Binding-site contacts:
Ligand atom O4 contacts residue SER355 of chain 1.A at 3.5 Å.
Ligand atom C4 contacts residue GLU447 of chain 1.A at 4.3 Å.
Ligand atom C1 contacts residue SER452 of chain 1.A at 4.1 Å.
Ligand atom O6 contacts residue TRP448 of chain 1.A at 3.2 Å (h-bond).
Ligand atom C5 contacts residue ILE352 of chain 1.A at 3.9 Å (hydrophobic).
Ligand atom C5 contacts residue SER355 of chain 1.A at 4.3 Å.
Ligand atom O5 contacts residue TRP448 of chain 1.A at 3.3 Å.
Ligand atom O3 contacts residue ASP490 of chain 1.A at 4.4 Å.
Ligand atom O5 contacts residue ILE352 of chain 1.A at 3.8 Å.
Ligand atom C6 contacts residue GLN359 of chain 1.A at 3.5 Å.
Ligand atom C2 contacts residue PHE345 of chain 1.A at 4.4 Å (hydrophobic).
Ligand atom C1 contacts residue ILE352 of chain 1.A at 3.6 Å (hydrophobic).
Ligand atom C3 contacts residue EPE1 of chain 1.H at 3.9 Å.
Ligand atom C3 contacts residue ILE352 of chain 1.A at 3.5 Å (hydrophobic).
Ligand atom C6 contacts residue LEU356 of chain 1.A at 3.8 Å (hydrophobic).
Ligand atom C6 contacts residue TRP448 of chain 1.A at 4.2 Å (hydrophobic).
Ligand atom O6 contacts residue GLU447 of chain 1.A at 3.2 Å.
Ligand atom O5 contacts residue LYS451 of chain 1.A at 4.2 Å.
Ligand atom C6 contacts residue SER355 of chain 1.A at 4.0 Å.
Ligand atom C1 contacts residue LYS451 of chain 1.A at 3.7 Å.
Ligand atom O3 contacts residue LYS451 of chain 1.A at 3.6 Å.
Ligand atom C3 contacts residue LYS451 of chain 1.A at 4.0 Å.
Ligand atom C2 contacts residue LYS451 of chain 1.A at 3.6 Å.
Ligand atom C4 contacts residue LYS451 of chain 1.A at 4.2 Å.
Ligand atom C6 contacts residue ILE352 of chain 1.A at 4.3 Å (hydrophobic).
Ligand atom C4 contacts residue EPE1 of chain 1.H at 4.1 Å.
Ligand atom C4 contacts residue SER355 of chain 1.A at 4.5 Å.
Ligand atom O6 contacts residue TYR363 of chain 1.A at 3.7 Å.
Ligand atom C1 contacts residue PHE345 of chain 1.A at 4.3 Å (hydrophobic).
Ligand atom C1 contacts residue TRP448 of chain 1.A at 3.8 Å (hydrophobic).
Ligand atom O6 contacts residue GLN359 of chain 1.A at 2.9 Å (h-bond).
Ligand atom O4 contacts residue GLU447 of chain 1.A at 4.1 Å.
Ligand atom O4 contacts residue EPE1 of chain 1.H at 3.2 Å (h-bond).
Ligand atom C2 contacts residue ILE352 of chain 1.A at 3.5 Å (hydrophobic).
Ligand atom C5 contacts residue TRP448 of chain 1.A at 4.4 Å (hydrophobic).
Ligand atom O3 contacts residue ILE352 of chain 1.A at 4.4 Å.
Ligand atom O3 contacts residue EPE1 of chain 1.H at 3.8 Å.
Ligand atom O4 contacts residue GLN359 of chain 1.A at 4.3 Å.

This protein binds this small molecule.
Small molecule (SMILES): OC[C@H]1OC=C[C@@H](O)[C@@H]1O

Sequence of chain 1.A:
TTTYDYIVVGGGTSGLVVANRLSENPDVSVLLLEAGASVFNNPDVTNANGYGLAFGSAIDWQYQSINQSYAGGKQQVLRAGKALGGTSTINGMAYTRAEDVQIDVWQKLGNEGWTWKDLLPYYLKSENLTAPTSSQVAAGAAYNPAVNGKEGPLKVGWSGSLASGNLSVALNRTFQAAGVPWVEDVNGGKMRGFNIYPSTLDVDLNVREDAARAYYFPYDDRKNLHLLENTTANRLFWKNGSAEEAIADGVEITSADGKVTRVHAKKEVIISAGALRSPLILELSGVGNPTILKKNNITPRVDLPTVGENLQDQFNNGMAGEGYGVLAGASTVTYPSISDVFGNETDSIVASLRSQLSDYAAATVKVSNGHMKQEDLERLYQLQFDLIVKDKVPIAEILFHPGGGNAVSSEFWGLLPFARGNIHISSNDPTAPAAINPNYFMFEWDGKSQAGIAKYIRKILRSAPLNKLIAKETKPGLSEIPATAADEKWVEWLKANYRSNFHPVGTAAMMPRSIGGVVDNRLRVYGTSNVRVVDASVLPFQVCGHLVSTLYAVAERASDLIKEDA